Sequence of chain 1.F:
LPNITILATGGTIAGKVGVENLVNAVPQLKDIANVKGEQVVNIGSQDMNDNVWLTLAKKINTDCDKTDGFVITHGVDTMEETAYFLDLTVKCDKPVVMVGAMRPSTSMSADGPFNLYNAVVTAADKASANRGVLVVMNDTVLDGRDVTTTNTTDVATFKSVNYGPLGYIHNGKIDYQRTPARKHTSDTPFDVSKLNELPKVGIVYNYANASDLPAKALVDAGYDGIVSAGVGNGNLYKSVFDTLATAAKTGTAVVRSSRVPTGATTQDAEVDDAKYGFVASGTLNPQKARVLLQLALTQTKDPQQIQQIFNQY

Sequence of chain 1.H:
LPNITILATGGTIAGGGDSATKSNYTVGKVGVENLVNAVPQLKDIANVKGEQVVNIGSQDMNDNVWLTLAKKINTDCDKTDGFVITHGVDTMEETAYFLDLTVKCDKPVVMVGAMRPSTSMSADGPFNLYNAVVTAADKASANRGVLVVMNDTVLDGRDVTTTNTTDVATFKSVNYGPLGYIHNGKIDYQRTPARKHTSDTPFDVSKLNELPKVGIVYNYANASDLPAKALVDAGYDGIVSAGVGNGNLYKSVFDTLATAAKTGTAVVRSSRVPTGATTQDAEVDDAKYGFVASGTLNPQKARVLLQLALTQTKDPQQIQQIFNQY

The small molecule below binds the protein below.
Small molecule (SMILES): NC(=O)C[C@H](N)C(=O)O

Binding-site contacts:
Ligand atom CG contacts residue THR20 of chain 1.H at 2.7 Å.
Ligand atom CG contacts residue ALA122 of chain 1.H at 3.6 Å (hydrophobic).
Ligand atom O contacts residue SER66 of chain 1.H at 2.8 Å (h-bond).
Ligand atom ND2 contacts residue MET123 of chain 1.H at 3.8 Å.
Ligand atom CB contacts residue GLU291 of chain 1.F at 3.9 Å.
Ligand atom CA contacts residue GLU291 of chain 1.F at 3.5 Å.
Ligand atom O contacts residue THR20 of chain 1.H at 4.0 Å.
Ligand atom CA contacts residue GLN67 of chain 1.H at 3.9 Å.
Ligand atom C contacts residue SER66 of chain 1.H at 3.5 Å.
Ligand atom O contacts residue GLY65 of chain 1.H at 3.4 Å.
Ligand atom CB contacts residue TYR33 of chain 1.H at 3.8 Å (hydrophobic).
Ligand atom ND2 contacts residue TYR33 of chain 1.H at 4.0 Å.
Ligand atom OD1 contacts residue THR20 of chain 1.H at 3.0 Å (h-bond).
Ligand atom CG contacts residue VAL97 of chain 1.H at 3.5 Å (hydrophobic).
Ligand atom O contacts residue VAL35 of chain 1.H at 4.0 Å.
Ligand atom C contacts residue GLN67 of chain 1.H at 3.6 Å.
Ligand atom CA contacts residue THR20 of chain 1.H at 3.2 Å.
Ligand atom C contacts residue VAL97 of chain 1.H at 3.7 Å (hydrophobic).
Ligand atom N contacts residue ASP98 of chain 1.H at 2.7 Å (salt-bridge).
Ligand atom OXT contacts residue ASP98 of chain 1.H at 2.8 Å (salt-bridge).
Ligand atom O contacts residue GLY19 of chain 1.H at 3.4 Å.
Ligand atom OD1 contacts residue ALA122 of chain 1.H at 3.6 Å (h-bond).
Ligand atom CA contacts residue ASP98 of chain 1.H at 3.6 Å.
Ligand atom C contacts residue GLY96 of chain 1.H at 3.4 Å.
Ligand atom O contacts residue GLN67 of chain 1.H at 3.5 Å (h-bond).
Ligand atom CB contacts residue THR20 of chain 1.H at 3.1 Å.
Ligand atom C contacts residue ASP98 of chain 1.H at 3.7 Å.
Ligand atom CB contacts residue ASP98 of chain 1.H at 3.3 Å.
Ligand atom ND2 contacts residue THR20 of chain 1.H at 3.1 Å (h-bond).
Ligand atom OD1 contacts residue GLY96 of chain 1.H at 3.4 Å.
Ligand atom N contacts residue ASN256 of chain 1.F at 3.5 Å (h-bond).
Ligand atom ND2 contacts residue VAL97 of chain 1.H at 3.6 Å.
Ligand atom OD1 contacts residue VAL97 of chain 1.H at 3.0 Å (h-bond).
Ligand atom OXT contacts residue GLY96 of chain 1.H at 3.2 Å.
Ligand atom N contacts residue GLN67 of chain 1.H at 2.9 Å (h-bond).
Ligand atom N contacts residue GLU291 of chain 1.F at 2.6 Å (salt-bridge).
Ligand atom OXT contacts residue VAL97 of chain 1.H at 3.0 Å (h-bond).
Ligand atom ND2 contacts residue ALA122 of chain 1.H at 2.9 Å (h-bond).
Ligand atom O contacts residue GLY96 of chain 1.H at 3.2 Å.
Ligand atom OXT contacts residue SER66 of chain 1.H at 2.6 Å (h-bond).